This protein binds this small molecule.
Small molecule (SMILES): COc1c(C)c2c(c(O)c1C/C=C(\C)CCC(=O)O)C(=O)OC2

Sequence of chain 1.A:
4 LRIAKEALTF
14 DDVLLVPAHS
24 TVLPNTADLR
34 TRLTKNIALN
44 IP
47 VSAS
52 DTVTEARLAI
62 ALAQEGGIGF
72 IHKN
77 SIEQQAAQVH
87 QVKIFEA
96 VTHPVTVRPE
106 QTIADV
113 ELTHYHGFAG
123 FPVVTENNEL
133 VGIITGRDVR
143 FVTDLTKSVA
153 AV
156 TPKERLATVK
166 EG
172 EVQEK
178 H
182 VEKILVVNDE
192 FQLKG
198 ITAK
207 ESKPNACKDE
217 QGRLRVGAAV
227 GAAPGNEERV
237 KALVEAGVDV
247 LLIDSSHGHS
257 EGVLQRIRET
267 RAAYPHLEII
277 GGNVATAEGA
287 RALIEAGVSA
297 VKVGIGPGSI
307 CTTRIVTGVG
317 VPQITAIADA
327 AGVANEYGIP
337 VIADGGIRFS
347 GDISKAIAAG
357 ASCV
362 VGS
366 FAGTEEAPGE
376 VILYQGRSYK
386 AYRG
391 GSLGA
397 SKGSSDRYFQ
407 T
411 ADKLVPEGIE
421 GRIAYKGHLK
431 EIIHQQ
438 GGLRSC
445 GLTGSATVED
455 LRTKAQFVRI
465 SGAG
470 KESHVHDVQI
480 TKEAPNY

Binding-site contacts:
Ligand atom O2 contacts residue ILE301 of chain 1.A at 3.5 Å.
Ligand atom O2 contacts residue GLY302 of chain 1.A at 3.5 Å (h-bond).
Ligand atom C7 contacts residue ASP250 of chain 1.A at 3.1 Å.
Ligand atom C15 contacts residue IMP1 of chain 1.B at 3.1 Å.
Ligand atom O1 contacts residue IMP1 of chain 1.B at 3.7 Å.
Ligand atom C10 contacts residue IMP1 of chain 1.B at 4.0 Å.
Ligand atom O6 contacts residue SER251 of chain 1.A at 3.7 Å.
Ligand atom O1 contacts residue CYS307 of chain 1.A at 3.6 Å.
Ligand atom C1 contacts residue IMP1 of chain 1.B at 3.7 Å.
Ligand atom O4 contacts residue THR309 of chain 1.A at 3.7 Å.
Ligand atom O4 contacts residue IMP1 of chain 1.B at 2.8 Å.
Ligand atom C6 contacts residue SER252 of chain 1.A at 3.2 Å.
Ligand atom C7 contacts residue SER251 of chain 1.A at 3.7 Å.
Ligand atom O5 contacts residue SER252 of chain 1.A at 3.2 Å (h-bond).
Ligand atom C11 contacts residue IMP1 of chain 1.B at 3.9 Å.
Ligand atom C13 contacts residue IMP1 of chain 1.B at 4.0 Å.
Ligand atom C17 contacts residue GLY391 of chain 1.A at 3.9 Å.
Ligand atom C12 contacts residue SER251 of chain 1.A at 3.9 Å.
Ligand atom O1 contacts residue GLY302 of chain 1.A at 3.5 Å (h-bond).
Ligand atom C7 contacts residue ASP340 of chain 1.A at 4.0 Å.
Ligand atom O1 contacts residue THR309 of chain 1.A at 3.1 Å (h-bond).
Ligand atom O2 contacts residue GLY300 of chain 1.A at 2.9 Å (h-bond).
Ligand atom C15 contacts residue SER252 of chain 1.A at 3.6 Å.
Ligand atom O6 contacts residue SER252 of chain 1.A at 2.9 Å (h-bond).
Ligand atom C12 contacts residue IMP1 of chain 1.B at 3.7 Å.
Ligand atom C9 contacts residue MSE390 of chain 1.A at 3.7 Å.
Ligand atom C7 contacts residue ASN279 of chain 1.A at 3.7 Å.
Ligand atom C14 contacts residue IMP1 of chain 1.B at 3.6 Å.
Ligand atom C16 contacts residue IMP1 of chain 1.B at 3.3 Å.
Ligand atom C7 contacts residue IMP1 of chain 1.B at 3.4 Å.
Ligand atom C8 contacts residue SER251 of chain 1.A at 4.0 Å.
Ligand atom C10 contacts residue GLY300 of chain 1.A at 2.9 Å.
Ligand atom C8 contacts residue ASP250 of chain 1.A at 3.9 Å.
Ligand atom O4 contacts residue SER252 of chain 1.A at 3.8 Å.
Ligand atom C11 contacts residue SER252 of chain 1.A at 3.8 Å.
Ligand atom C16 contacts residue SER252 of chain 1.A at 3.7 Å.
Ligand atom C1 contacts residue GLY302 of chain 1.A at 3.9 Å.
Ligand atom C17 contacts residue IMP1 of chain 1.B at 3.7 Å.
Ligand atom C7 contacts residue LYS298 of chain 1.A at 4.0 Å.
Ligand atom C10 contacts residue ASN279 of chain 1.A at 3.3 Å.